This protein binds this small molecule.
Small molecule (SMILES): CC[C@H](C)[C@H](NC(=O)[C@H](Cc1ccccc1)NC(=O)[C@H](CO)NC(=O)[C@H](CCCN=C(N)N)NC(=O)[C@H](CCCCN)NC(=O)[C@H](C)NC(=O)[C@@H]1CCCN1)C(=O)N[C@@H](CCC(=O)O)C(=O)N[C@@H](CC(=O)O)C(=O)N[C@@H](CC(C)C)C(=O)N[C@@H](CC(C)C)C(=O)N[C@@H](Cc1ccccc1)C(=O)N[C@H](C=O)CC(N)=O

Binding-site contacts:
Ligand atom NH2 contacts residue ASP104 of chain 1.B at 3.4 Å (salt-bridge).
Ligand atom O contacts residue ASP101 of chain 1.B at 3.4 Å.
Ligand atom NE contacts residue VAL103 of chain 1.B at 3.4 Å.
Ligand atom N contacts residue SER31 of chain 1.B at 2.9 Å (h-bond).
Ligand atom CD1 contacts residue ASN57 of chain 1.B at 3.5 Å.
Ligand atom OE2 contacts residue PRO108 of chain 1.B at 3.5 Å.
Ligand atom CZ contacts residue ASP101 of chain 1.B at 3.1 Å.
Ligand atom CB contacts residue TYR32 of chain 1.B at 3.7 Å (hydrophobic).
Ligand atom NH2 contacts residue ASP101 of chain 1.B at 2.8 Å (salt-bridge).
Ligand atom O contacts residue SER31 of chain 1.B at 3.0 Å (h-bond).
Ligand atom CD contacts residue VAL103 of chain 1.B at 3.6 Å (hydrophobic).
Ligand atom OG contacts residue ALA33 of chain 1.B at 2.9 Å (h-bond).
Ligand atom CD2 contacts residue ASP92 of chain 1.C at 3.5 Å.
Ligand atom CE1 contacts residue GLU58 of chain 1.B at 3.6 Å.
Ligand atom CZ contacts residue PHE94 of chain 1.C at 3.6 Å (hydrophobic).
Ligand atom CB contacts residue SER31 of chain 1.B at 3.7 Å.
Ligand atom C contacts residue SER100 of chain 1.B at 3.6 Å.
Ligand atom O contacts residue SER100 of chain 1.B at 3.5 Å (h-bond).
Ligand atom N contacts residue SER100 of chain 1.B at 3.6 Å.
Ligand atom CB contacts residue ALA33 of chain 1.B at 3.5 Å (hydrophobic).
Ligand atom CB contacts residue SER100 of chain 1.B at 3.5 Å.
Ligand atom NE contacts residue ASP101 of chain 1.B at 2.7 Å (salt-bridge).
Ligand atom OE1 contacts residue SER100 of chain 1.B at 2.5 Å (h-bond).
Ligand atom CG contacts residue ASN57 of chain 1.B at 3.6 Å.
Ligand atom O contacts residue TYR102 of chain 1.B at 3.5 Å.
Ligand atom CD contacts residue ASP101 of chain 1.B at 3.6 Å.
Ligand atom OG contacts residue TYR32 of chain 1.B at 3.5 Å.
Ligand atom CE1 contacts residue PHE94 of chain 1.C at 3.6 Å (hydrophobic).
Ligand atom CB contacts residue PHE94 of chain 1.C at 3.5 Å (hydrophobic).
Ligand atom CD contacts residue SER100 of chain 1.B at 3.6 Å.
Ligand atom OE2 contacts residue HIS35 of chain 1.B at 2.9 Å (h-bond).
Ligand atom OE2 contacts residue GLY99 of chain 1.B at 3.1 Å.
Ligand atom OG contacts residue GLY99 of chain 1.B at 3.7 Å.
Ligand atom NZ contacts residue ASP54 of chain 1.B at 3.0 Å (salt-bridge).
Ligand atom OE2 contacts residue SER100 of chain 1.B at 3.0 Å (h-bond).
Ligand atom OG contacts residue SER100 of chain 1.B at 2.8 Å (h-bond).
Ligand atom C contacts residue SER100 of chain 1.B at 3.7 Å.
Ligand atom O contacts residue TYR102 of chain 1.B at 3.0 Å (h-bond).
Ligand atom N contacts residue SER100 of chain 1.B at 3.6 Å.
Ligand atom CA contacts residue SER100 of chain 1.B at 3.3 Å.

Sequence of chain 1.C:
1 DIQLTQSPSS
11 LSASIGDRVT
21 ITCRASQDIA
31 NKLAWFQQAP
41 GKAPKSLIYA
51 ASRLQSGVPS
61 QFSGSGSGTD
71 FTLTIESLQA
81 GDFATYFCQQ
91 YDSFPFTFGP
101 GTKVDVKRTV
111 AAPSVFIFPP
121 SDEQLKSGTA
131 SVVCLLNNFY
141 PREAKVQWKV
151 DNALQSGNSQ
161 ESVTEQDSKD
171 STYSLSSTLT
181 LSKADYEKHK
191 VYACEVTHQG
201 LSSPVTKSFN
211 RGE

Sequence of chain 1.B:
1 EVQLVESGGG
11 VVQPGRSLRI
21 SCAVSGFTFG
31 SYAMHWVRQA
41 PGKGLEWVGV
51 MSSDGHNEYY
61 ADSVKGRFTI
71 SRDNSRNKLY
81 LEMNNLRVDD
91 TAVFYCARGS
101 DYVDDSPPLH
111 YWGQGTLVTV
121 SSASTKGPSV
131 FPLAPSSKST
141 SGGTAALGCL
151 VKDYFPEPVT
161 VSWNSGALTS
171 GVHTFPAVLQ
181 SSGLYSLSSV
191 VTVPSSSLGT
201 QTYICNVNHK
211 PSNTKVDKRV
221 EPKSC